Sequence of chain 1.C:
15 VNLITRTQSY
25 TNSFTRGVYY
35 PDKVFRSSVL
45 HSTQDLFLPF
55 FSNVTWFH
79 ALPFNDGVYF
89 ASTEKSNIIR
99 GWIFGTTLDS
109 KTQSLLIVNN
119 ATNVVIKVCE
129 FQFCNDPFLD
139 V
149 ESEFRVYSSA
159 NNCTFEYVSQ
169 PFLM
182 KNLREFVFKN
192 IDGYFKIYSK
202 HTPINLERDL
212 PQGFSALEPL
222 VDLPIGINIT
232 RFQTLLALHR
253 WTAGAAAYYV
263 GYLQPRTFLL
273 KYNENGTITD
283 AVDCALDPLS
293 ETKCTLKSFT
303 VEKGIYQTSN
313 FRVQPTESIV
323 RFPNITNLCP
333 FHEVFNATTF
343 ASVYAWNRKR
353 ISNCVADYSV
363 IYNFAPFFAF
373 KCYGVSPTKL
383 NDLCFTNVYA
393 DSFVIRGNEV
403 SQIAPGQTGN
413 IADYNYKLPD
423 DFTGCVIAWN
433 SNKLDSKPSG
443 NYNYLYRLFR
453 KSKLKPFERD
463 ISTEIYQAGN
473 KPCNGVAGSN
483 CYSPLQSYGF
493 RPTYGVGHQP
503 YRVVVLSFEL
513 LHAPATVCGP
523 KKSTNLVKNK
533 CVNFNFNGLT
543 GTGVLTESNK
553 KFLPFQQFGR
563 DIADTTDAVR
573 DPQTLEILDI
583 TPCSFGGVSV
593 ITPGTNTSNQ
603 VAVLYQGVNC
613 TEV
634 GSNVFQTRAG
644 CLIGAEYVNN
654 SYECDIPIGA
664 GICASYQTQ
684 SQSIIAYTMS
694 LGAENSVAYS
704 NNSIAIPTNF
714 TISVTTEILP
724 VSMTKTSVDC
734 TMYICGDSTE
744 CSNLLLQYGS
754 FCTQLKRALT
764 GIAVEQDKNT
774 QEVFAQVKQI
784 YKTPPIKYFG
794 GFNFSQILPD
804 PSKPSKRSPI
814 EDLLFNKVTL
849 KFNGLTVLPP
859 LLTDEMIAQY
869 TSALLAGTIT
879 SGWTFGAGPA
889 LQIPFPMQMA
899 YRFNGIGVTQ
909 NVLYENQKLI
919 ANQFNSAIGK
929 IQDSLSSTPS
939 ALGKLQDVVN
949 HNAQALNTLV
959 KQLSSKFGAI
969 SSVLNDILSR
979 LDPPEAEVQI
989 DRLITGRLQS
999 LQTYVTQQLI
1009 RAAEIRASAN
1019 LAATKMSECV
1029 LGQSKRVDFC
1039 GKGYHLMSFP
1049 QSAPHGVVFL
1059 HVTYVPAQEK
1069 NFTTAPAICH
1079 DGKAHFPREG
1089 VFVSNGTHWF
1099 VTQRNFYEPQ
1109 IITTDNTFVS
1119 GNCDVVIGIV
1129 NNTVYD

Sequence of chain 1.A:
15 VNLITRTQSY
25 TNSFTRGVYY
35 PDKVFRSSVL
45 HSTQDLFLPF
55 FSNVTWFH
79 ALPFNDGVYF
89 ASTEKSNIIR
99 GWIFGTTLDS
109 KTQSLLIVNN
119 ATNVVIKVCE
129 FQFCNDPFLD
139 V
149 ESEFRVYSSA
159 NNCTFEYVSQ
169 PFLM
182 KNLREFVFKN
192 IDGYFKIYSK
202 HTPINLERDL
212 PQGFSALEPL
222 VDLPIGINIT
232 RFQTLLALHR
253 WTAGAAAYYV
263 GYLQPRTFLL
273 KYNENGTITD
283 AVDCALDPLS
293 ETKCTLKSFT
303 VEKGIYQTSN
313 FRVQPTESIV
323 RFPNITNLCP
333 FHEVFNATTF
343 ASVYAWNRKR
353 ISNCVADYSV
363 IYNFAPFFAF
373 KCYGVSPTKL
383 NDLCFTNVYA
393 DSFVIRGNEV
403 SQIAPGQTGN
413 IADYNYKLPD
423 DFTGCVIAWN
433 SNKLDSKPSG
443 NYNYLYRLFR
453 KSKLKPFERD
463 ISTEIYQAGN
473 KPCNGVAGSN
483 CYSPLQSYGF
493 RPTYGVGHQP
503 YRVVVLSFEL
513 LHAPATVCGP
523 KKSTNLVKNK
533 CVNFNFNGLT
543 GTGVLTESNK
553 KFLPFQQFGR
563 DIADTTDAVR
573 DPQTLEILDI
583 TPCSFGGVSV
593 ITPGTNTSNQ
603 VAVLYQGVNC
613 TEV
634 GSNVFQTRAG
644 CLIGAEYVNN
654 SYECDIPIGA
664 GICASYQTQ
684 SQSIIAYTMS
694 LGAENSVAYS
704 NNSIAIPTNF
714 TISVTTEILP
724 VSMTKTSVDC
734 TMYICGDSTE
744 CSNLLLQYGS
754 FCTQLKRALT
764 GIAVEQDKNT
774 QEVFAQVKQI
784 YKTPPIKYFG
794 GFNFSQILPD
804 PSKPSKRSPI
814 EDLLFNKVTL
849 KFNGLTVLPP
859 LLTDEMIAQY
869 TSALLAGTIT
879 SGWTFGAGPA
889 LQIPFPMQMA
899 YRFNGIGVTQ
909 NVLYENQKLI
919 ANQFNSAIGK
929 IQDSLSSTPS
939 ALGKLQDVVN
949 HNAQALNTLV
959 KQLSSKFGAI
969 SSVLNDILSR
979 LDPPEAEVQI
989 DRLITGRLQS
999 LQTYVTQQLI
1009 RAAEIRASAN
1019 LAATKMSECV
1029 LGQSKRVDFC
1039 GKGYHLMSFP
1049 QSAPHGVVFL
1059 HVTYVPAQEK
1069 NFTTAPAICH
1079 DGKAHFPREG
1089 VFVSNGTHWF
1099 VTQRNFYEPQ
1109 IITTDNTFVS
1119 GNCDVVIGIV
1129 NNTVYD

Binding-site contacts:
Ligand atom C6 contacts residue ASN1069 of chain 1.A at 4.5 Å.
Ligand atom C3 contacts residue ASN1069 of chain 1.A at 3.8 Å.
Ligand atom C7 contacts residue GLU1067 of chain 1.A at 4.5 Å.
Ligand atom N2 contacts residue ASN1069 of chain 1.A at 2.9 Å (h-bond).
Ligand atom C2 contacts residue ASN1069 of chain 1.A at 2.5 Å.
Ligand atom C5 contacts residue GLN890 of chain 1.C at 4.5 Å.
Ligand atom C8 contacts residue GLU1067 of chain 1.A at 3.2 Å.
Ligand atom O6 contacts residue ASN1069 of chain 1.A at 4.2 Å.
Ligand atom O5 contacts residue ASN1069 of chain 1.A at 2.4 Å (h-bond).
Ligand atom C5 contacts residue ASN1069 of chain 1.A at 3.7 Å.
Ligand atom C8 contacts residue LYS1068 of chain 1.A at 4.0 Å.
Ligand atom O7 contacts residue ASN1069 of chain 1.A at 4.5 Å.
Ligand atom C4 contacts residue ASN1069 of chain 1.A at 4.2 Å.
Ligand atom C5 contacts residue ALA701 of chain 1.A at 4.1 Å (hydrophobic).
Ligand atom O5 contacts residue GLN890 of chain 1.C at 3.9 Å.
Ligand atom C1 contacts residue ASN1069 of chain 1.A at 1.4 Å.
Ligand atom C1 contacts residue GLN890 of chain 1.C at 3.6 Å.
Ligand atom C6 contacts residue ALA701 of chain 1.A at 3.7 Å (hydrophobic).
Ligand atom C7 contacts residue ASN1069 of chain 1.A at 3.9 Å.

The protein below binds the small molecule below.
Small molecule (SMILES): CC(=O)N[C@@H]1[C@@H](O)[C@H](O)[C@@H](CO)O[C@H]1O